A small-molecule ligand and the protein it binds are described below.
Small molecule (SMILES): CC(=O)N[C@@H]1[C@@H](O)[C@H](O)[C@@H](CO)O[C@H]1O

Sequence of chain 1.A:
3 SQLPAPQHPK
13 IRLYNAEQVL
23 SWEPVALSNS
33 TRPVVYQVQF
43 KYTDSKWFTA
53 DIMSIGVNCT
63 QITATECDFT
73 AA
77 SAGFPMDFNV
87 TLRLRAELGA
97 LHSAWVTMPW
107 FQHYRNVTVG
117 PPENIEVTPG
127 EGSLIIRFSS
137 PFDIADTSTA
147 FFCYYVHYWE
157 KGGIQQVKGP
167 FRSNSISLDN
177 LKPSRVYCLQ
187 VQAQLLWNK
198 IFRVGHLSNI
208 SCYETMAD

Binding-site contacts:
Ligand atom C6 contacts residue THR45 of chain 1.A at 3.5 Å.
Ligand atom C1 contacts residue ASN85 of chain 1.A at 1.4 Å.
Ligand atom C7 contacts residue TRP106 of chain 1.A at 4.1 Å (hydrophobic).
Ligand atom C4 contacts residue ASN85 of chain 1.A at 4.2 Å.
Ligand atom O6 contacts residue LYS43 of chain 1.A at 4.3 Å.
Ligand atom O6 contacts residue THR87 of chain 1.A at 3.6 Å (h-bond).
Ligand atom O3 contacts residue TRP106 of chain 1.A at 4.4 Å.
Ligand atom N2 contacts residue TRP106 of chain 1.A at 3.6 Å.
Ligand atom O5 contacts residue ASN85 of chain 1.A at 2.3 Å (h-bond).
Ligand atom C7 contacts residue GLN108 of chain 1.A at 4.5 Å.
Ligand atom C2 contacts residue ASN85 of chain 1.A at 2.5 Å.
Ligand atom O6 contacts residue THR45 of chain 1.A at 2.7 Å (h-bond).
Ligand atom C7 contacts residue ASN85 of chain 1.A at 3.5 Å.
Ligand atom O5 contacts residue THR45 of chain 1.A at 3.8 Å.
Ligand atom O5 contacts residue TRP106 of chain 1.A at 4.5 Å.
Ligand atom C3 contacts residue ASN85 of chain 1.A at 3.8 Å.
Ligand atom O7 contacts residue ASN85 of chain 1.A at 3.6 Å.
Ligand atom C8 contacts residue GLN108 of chain 1.A at 3.5 Å.
Ligand atom C2 contacts residue TRP106 of chain 1.A at 4.1 Å (hydrophobic).
Ligand atom O4 contacts residue TRP106 of chain 1.A at 4.3 Å.
Ligand atom C8 contacts residue ARG111 of chain 1.A at 3.6 Å.
Ligand atom C5 contacts residue ASN85 of chain 1.A at 3.6 Å.
Ligand atom C1 contacts residue TRP106 of chain 1.A at 3.8 Å (hydrophobic).
Ligand atom C3 contacts residue TRP106 of chain 1.A at 3.7 Å (hydrophobic).
Ligand atom C5 contacts residue TRP106 of chain 1.A at 4.2 Å (hydrophobic).
Ligand atom C8 contacts residue TRP106 of chain 1.A at 3.5 Å (hydrophobic).
Ligand atom N2 contacts residue ASN85 of chain 1.A at 3.0 Å (h-bond).
Ligand atom C4 contacts residue TRP106 of chain 1.A at 4.4 Å (hydrophobic).